Binding-site contacts:
Ligand atom N2 contacts residue ASN205 of chain 1.E at 2.9 Å (h-bond).
Ligand atom C8 contacts residue ASN205 of chain 1.E at 4.4 Å.
Ligand atom C2 contacts residue ASN205 of chain 1.E at 2.4 Å.
Ligand atom C1 contacts residue ASN167 of chain 1.E at 3.5 Å.
Ligand atom C8 contacts residue THR203 of chain 1.E at 4.3 Å.
Ligand atom C1 contacts residue ASN205 of chain 1.E at 1.4 Å.
Ligand atom C7 contacts residue ASN205 of chain 1.E at 3.4 Å.
Ligand atom O5 contacts residue ASN167 of chain 1.E at 2.8 Å (h-bond).
Ligand atom C3 contacts residue ASN205 of chain 1.E at 3.8 Å.
Ligand atom C5 contacts residue ASN205 of chain 1.E at 3.6 Å.
Ligand atom O7 contacts residue ASN205 of chain 1.E at 3.6 Å.
Ligand atom C6 contacts residue ASN167 of chain 1.E at 3.6 Å.
Ligand atom O5 contacts residue ASN205 of chain 1.E at 2.4 Å (h-bond).
Ligand atom C5 contacts residue ASN167 of chain 1.E at 3.5 Å.
Ligand atom C4 contacts residue ASN205 of chain 1.E at 4.2 Å.
Ligand atom C8 contacts residue GLU204 of chain 1.E at 4.1 Å.

Sequence of chain 1.E:
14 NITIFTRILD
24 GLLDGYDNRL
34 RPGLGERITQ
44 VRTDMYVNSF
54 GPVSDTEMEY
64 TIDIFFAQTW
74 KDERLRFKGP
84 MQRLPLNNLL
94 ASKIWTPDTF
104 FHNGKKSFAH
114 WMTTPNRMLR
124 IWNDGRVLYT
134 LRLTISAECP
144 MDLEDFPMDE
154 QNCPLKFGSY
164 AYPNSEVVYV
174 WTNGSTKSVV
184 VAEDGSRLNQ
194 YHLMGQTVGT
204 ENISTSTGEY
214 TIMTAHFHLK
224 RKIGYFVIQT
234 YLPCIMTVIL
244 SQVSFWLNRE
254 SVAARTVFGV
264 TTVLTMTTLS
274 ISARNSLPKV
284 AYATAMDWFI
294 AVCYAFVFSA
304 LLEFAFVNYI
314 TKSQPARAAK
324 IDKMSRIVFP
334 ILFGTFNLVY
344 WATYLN

This small molecule binds to this protein.
Small molecule (SMILES): CC(=O)N[C@@H]1[C@@H](O)[C@H](O)[C@@H](CO)O[C@H]1O